A small-molecule ligand and the protein it binds are described below.
Small molecule (SMILES): CC(=O)N[C@H]1[C@H](O[C@H]2[C@H](O)[C@@H](NC(C)=O)CO[C@@H]2CO)O[C@H](CO)[C@@H](O[C@@H]2O[C@H](CO[C@H]3O[C@H](CO[C@@H]4O[C@H](CO)[C@@H](O)[C@H](O)[C@@H]4O)[C@@H](O)[C@@H](O)[C@@H]3O)[C@@H](O)[C@H](O[C@@H]3O[C@H](CO[C@H]4O[C@H](CO)[C@H](O)[C@H](O)[C@H]4O)[C@@H](O)[C@H](O)[C@@H]3O)[C@@H]2O)[C@@H]1O

Sequence of chain 2.A:
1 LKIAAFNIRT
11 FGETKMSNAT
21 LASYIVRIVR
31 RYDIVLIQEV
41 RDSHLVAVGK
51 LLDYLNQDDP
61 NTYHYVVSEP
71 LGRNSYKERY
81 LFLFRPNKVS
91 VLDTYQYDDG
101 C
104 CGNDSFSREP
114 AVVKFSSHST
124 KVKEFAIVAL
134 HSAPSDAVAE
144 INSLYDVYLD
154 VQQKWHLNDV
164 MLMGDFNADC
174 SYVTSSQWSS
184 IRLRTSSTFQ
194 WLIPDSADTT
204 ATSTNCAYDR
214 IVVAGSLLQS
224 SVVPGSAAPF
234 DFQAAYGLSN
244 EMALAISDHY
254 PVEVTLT

Binding-site contacts:
Ligand atom C8 contacts residue MET245 of chain 2.A at 4.1 Å (hydrophobic).
Ligand atom C5 contacts residue ASN18 of chain 2.A at 3.9 Å.
Ligand atom C6 contacts residue ALA248 of chain 2.A at 4.3 Å (hydrophobic).
Ligand atom C7 contacts residue ASN18 of chain 2.A at 3.9 Å.
Ligand atom O3 contacts residue GLU244 of chain 2.A at 3.0 Å (salt-bridge).
Ligand atom N2 contacts residue ASN18 of chain 2.A at 2.8 Å (h-bond).
Ligand atom C3 contacts residue ASN18 of chain 2.A at 3.9 Å.
Ligand atom C1 contacts residue LEU21 of chain 2.A at 4.4 Å (hydrophobic).
Ligand atom O5 contacts residue ASN18 of chain 2.A at 2.5 Å (h-bond).
Ligand atom C2 contacts residue GLU244 of chain 2.A at 3.9 Å.
Ligand atom C3 contacts residue GLU244 of chain 2.A at 3.7 Å.
Ligand atom O6 contacts residue LEU21 of chain 2.A at 4.3 Å.
Ligand atom C2 contacts residue ASN18 of chain 2.A at 2.5 Å.
Ligand atom C4 contacts residue ASN18 of chain 2.A at 4.4 Å.
Ligand atom C6 contacts residue MET245 of chain 2.A at 4.0 Å (hydrophobic).
Ligand atom O7 contacts residue ASN18 of chain 2.A at 4.4 Å.
Ligand atom N2 contacts residue GLU244 of chain 2.A at 3.0 Å (salt-bridge).
Ligand atom O5 contacts residue LEU21 of chain 2.A at 3.9 Å.
Ligand atom C1 contacts residue ASN18 of chain 2.A at 1.5 Å.
Ligand atom C7 contacts residue GLU244 of chain 2.A at 3.6 Å.
Ligand atom C6 contacts residue LEU21 of chain 2.A at 4.2 Å (hydrophobic).
Ligand atom C8 contacts residue GLU244 of chain 2.A at 3.0 Å.
Ligand atom O6 contacts residue ALA248 of chain 2.A at 3.9 Å.